The small molecule below binds the protein below.
Small molecule (SMILES): CC(=O)N[C@@H]1[C@@H](O)[C@H](O)[C@@H](CO)O[C@H]1O

Sequence of chain 1.T:
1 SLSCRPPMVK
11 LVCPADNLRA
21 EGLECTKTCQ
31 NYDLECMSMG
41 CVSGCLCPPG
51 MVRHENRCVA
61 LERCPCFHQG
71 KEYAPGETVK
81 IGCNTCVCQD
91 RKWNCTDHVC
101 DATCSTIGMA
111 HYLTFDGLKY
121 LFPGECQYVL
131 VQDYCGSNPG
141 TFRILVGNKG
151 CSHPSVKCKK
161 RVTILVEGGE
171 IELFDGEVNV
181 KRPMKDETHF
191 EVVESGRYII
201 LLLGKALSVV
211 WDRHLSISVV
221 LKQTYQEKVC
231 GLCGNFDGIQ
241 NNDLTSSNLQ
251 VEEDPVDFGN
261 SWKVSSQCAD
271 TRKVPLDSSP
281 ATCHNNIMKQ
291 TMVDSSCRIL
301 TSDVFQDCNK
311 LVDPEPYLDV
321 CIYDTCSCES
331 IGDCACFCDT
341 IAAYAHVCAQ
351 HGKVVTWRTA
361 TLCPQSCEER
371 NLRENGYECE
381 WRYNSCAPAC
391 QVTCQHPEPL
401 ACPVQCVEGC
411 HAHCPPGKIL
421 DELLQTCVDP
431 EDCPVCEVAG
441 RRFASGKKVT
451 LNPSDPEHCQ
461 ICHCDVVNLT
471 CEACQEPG

Binding-site contacts:
Ligand atom O7 contacts residue GLN89 of chain 1.T at 3.0 Å (h-bond).
Ligand atom C4 contacts residue ASN94 of chain 1.T at 4.2 Å.
Ligand atom O7 contacts residue ASN94 of chain 1.T at 3.0 Å (h-bond).
Ligand atom N2 contacts residue ASN94 of chain 1.T at 2.9 Å (h-bond).
Ligand atom C8 contacts residue ASN94 of chain 1.T at 3.5 Å.
Ligand atom C2 contacts residue ASN94 of chain 1.T at 2.4 Å.
Ligand atom C3 contacts residue ASN94 of chain 1.T at 3.8 Å.
Ligand atom O5 contacts residue ASN94 of chain 1.T at 2.4 Å (h-bond).
Ligand atom C7 contacts residue ASN94 of chain 1.T at 3.0 Å.
Ligand atom C5 contacts residue ASN94 of chain 1.T at 3.7 Å.
Ligand atom C1 contacts residue ASN94 of chain 1.T at 1.4 Å.
Ligand atom C7 contacts residue GLN89 of chain 1.T at 4.1 Å.
Ligand atom C2 contacts residue GLN89 of chain 1.T at 4.4 Å.